A protein and the small-molecule ligand that binds it are described below.
Small molecule (SMILES): NC(=O)c1ccc[n+]([C@@H]2O[C@H](COP(=O)(O)O)[C@@H](O)[C@H]2O)c1

Sequence of chain 1.A:
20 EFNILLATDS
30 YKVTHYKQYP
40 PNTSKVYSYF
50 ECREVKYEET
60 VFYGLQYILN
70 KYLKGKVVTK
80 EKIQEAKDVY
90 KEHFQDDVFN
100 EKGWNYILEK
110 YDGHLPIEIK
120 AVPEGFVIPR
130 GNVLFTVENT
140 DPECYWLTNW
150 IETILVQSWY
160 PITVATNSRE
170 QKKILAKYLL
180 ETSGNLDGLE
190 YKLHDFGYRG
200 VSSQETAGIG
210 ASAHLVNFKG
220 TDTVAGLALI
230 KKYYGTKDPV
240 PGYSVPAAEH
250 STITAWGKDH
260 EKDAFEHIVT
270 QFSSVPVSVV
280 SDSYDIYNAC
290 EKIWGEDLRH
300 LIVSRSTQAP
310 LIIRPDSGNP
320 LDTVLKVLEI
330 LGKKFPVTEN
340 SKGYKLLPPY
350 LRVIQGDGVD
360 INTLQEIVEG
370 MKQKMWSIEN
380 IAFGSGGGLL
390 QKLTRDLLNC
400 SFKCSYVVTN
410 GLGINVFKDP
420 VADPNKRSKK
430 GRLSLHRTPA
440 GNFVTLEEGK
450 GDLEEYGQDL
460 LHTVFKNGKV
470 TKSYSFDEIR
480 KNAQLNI

Binding-site contacts:
Ligand atom C3R contacts residue PPV1 of chain 1.K at 3.3 Å.
Ligand atom O3R contacts residue ASP315 of chain 1.A at 2.5 Å (salt-bridge).
Ligand atom O3P contacts residue GLY386 of chain 1.A at 3.4 Å (h-bond).
Ligand atom C4 contacts residue PHE195 of chain 1.A at 3.6 Å (hydrophobic).
Ligand atom O3P contacts residue GLY385 of chain 1.A at 2.9 Å (h-bond).
Ligand atom O3R contacts residue MG1 of chain 1.E at 2.1 Å.
Ligand atom C3R contacts residue ASP315 of chain 1.A at 3.2 Å.
Ligand atom C2 contacts residue PHE195 of chain 1.A at 3.4 Å (hydrophobic).
Ligand atom P contacts residue GLY386 of chain 1.A at 3.6 Å.
Ligand atom O7 contacts residue ARG313 of chain 1.A at 3.2 Å (salt-bridge).
Ligand atom N1 contacts residue TYR30 of chain 1.B at 3.7 Å.
Ligand atom O2R contacts residue MG1 of chain 1.E at 2.1 Å.
Ligand atom C2R contacts residue MG1 of chain 1.E at 3.1 Å.
Ligand atom O2P contacts residue GLY385 of chain 1.A at 3.6 Å.
Ligand atom C7 contacts residue PHE195 of chain 1.A at 3.4 Å (hydrophobic).
Ligand atom N7 contacts residue TYR30 of chain 1.B at 3.4 Å.
Ligand atom C6 contacts residue PHE195 of chain 1.A at 3.6 Å (hydrophobic).
Ligand atom C2R contacts residue PPV1 of chain 1.K at 3.4 Å.
Ligand atom O2P contacts residue GLY386 of chain 1.A at 2.7 Å (h-bond).
Ligand atom N7 contacts residue ASP221 of chain 1.A at 3.0 Å (salt-bridge).
Ligand atom O3R contacts residue PPV1 of chain 1.K at 2.9 Å (h-bond).
Ligand atom O2R contacts residue ARG313 of chain 1.A at 2.8 Å (salt-bridge).
Ligand atom C6 contacts residue ARG198 of chain 1.A at 3.4 Å.
Ligand atom O7 contacts residue TYR30 of chain 1.B at 3.6 Å.
Ligand atom C1R contacts residue PPV1 of chain 1.K at 3.4 Å.
Ligand atom C3 contacts residue TYR30 of chain 1.B at 3.4 Å (hydrophobic).
Ligand atom O2R contacts residue PPV1 of chain 1.K at 3.0 Å (h-bond).
Ligand atom C4 contacts residue TYR30 of chain 1.B at 3.5 Å (hydrophobic).
Ligand atom O7 contacts residue PHE195 of chain 1.A at 3.4 Å.
Ligand atom O2R contacts residue ASP315 of chain 1.A at 3.0 Å (salt-bridge).
Ligand atom C4R contacts residue PPV1 of chain 1.K at 3.3 Å.
Ligand atom C3R contacts residue GLY355 of chain 1.A at 3.4 Å.
Ligand atom C3R contacts residue MG1 of chain 1.E at 3.1 Å.
Ligand atom C2R contacts residue ARG313 of chain 1.A at 3.3 Å.
Ligand atom C4 contacts residue ASP221 of chain 1.A at 3.5 Å.
Ligand atom C2 contacts residue TYR30 of chain 1.B at 3.6 Å (hydrophobic).
Ligand atom C5R contacts residue GLY355 of chain 1.A at 3.4 Å.
Ligand atom N1 contacts residue PHE195 of chain 1.A at 3.6 Å.
Ligand atom C7 contacts residue TYR30 of chain 1.B at 3.4 Å (hydrophobic).
Ligand atom O5R contacts residue ARG394 of chain 1.B at 3.6 Å (salt-bridge).

Sequence of chain 1.B:
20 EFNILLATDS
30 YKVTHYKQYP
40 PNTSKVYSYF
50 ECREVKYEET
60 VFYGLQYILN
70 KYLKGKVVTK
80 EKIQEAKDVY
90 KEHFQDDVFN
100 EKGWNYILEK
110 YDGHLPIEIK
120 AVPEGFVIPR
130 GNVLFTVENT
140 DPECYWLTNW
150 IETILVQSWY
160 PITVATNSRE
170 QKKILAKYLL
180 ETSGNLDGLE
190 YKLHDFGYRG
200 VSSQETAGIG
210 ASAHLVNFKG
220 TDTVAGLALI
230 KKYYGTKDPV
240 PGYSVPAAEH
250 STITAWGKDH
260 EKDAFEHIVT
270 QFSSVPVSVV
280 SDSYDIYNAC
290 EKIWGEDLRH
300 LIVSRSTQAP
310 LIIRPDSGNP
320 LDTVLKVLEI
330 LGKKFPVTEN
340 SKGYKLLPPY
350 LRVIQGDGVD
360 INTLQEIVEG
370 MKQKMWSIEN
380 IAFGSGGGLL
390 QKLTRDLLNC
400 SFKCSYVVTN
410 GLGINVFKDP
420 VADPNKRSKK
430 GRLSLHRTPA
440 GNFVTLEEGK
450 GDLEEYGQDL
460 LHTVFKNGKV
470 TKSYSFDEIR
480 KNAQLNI